Sequence of chain 1.A:
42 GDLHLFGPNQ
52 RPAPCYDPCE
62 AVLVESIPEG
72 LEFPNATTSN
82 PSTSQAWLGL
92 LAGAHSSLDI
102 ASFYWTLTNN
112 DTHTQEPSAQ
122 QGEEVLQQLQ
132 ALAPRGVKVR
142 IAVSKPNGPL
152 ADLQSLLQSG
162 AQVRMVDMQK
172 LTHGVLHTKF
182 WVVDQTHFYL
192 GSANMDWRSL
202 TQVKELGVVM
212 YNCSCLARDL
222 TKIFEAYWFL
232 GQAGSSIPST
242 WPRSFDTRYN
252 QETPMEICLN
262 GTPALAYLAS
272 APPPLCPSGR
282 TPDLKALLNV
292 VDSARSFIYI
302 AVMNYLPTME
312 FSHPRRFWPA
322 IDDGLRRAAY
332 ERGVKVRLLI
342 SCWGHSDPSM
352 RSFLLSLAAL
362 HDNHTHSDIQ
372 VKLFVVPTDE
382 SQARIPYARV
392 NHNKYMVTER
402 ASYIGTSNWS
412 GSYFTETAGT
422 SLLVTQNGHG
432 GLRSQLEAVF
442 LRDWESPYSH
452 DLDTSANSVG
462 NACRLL

The small molecule below binds the protein below.
Small molecule (SMILES): N[C@@H](CS)C(=O)O

Binding-site contacts:
Ligand atom SG contacts residue THR263 of chain 1.A at 3.6 Å.
Ligand atom CA contacts residue CYS259 of chain 1.A at 3.6 Å (hydrophobic).
Ligand atom SG contacts residue PRO264 of chain 1.A at 3.6 Å (h-bond).
Ligand atom SG contacts residue CYS259 of chain 1.A at 2.0 Å (h-bond).
Ligand atom N contacts residue GLY262 of chain 1.A at 3.2 Å (h-bond).
Ligand atom N contacts residue CYS259 of chain 1.A at 3.1 Å (h-bond).
Ligand atom CA contacts residue GLY262 of chain 1.A at 4.2 Å.
Ligand atom CB contacts residue CYS259 of chain 1.A at 3.0 Å (hydrophobic).
Ligand atom SG contacts residue GLY262 of chain 1.A at 3.8 Å.
Ligand atom OXT contacts residue CYS259 of chain 1.A at 4.4 Å.